Binding-site contacts:
Ligand atom O7 contacts residue GLU105 of chain 1.DA at 4.5 Å.
Ligand atom O7 contacts residue ASN60 of chain 1.DA at 3.1 Å (h-bond).
Ligand atom C8 contacts residue THR47 of chain 1.DA at 3.6 Å.
Ligand atom C2 contacts residue ASN60 of chain 1.DA at 2.5 Å.
Ligand atom O5 contacts residue ASN60 of chain 1.DA at 2.4 Å (h-bond).
Ligand atom C5 contacts residue ASN60 of chain 1.DA at 3.6 Å.
Ligand atom N2 contacts residue ASN60 of chain 1.DA at 2.8 Å (h-bond).
Ligand atom C7 contacts residue ASN60 of chain 1.DA at 3.2 Å.
Ligand atom C4 contacts residue ASN60 of chain 1.DA at 4.3 Å.
Ligand atom C1 contacts residue ASN60 of chain 1.DA at 1.4 Å.
Ligand atom O5 contacts residue THR103 of chain 1.DA at 4.3 Å.
Ligand atom C3 contacts residue ASN60 of chain 1.DA at 3.8 Å.
Ligand atom C8 contacts residue ASN60 of chain 1.DA at 4.3 Å.
Ligand atom O6 contacts residue GLU105 of chain 1.DA at 4.2 Å.
Ligand atom O7 contacts residue NAG1 of chain 1.LI at 3.8 Å.

Sequence of chain 1.DA:
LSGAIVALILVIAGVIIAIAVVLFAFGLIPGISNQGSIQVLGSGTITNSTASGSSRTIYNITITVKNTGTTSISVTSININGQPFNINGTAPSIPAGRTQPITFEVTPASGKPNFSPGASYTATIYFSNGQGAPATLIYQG

A small-molecule ligand and the protein it binds are described below.
Small molecule (SMILES): CC(=O)N[C@H]1[C@H](O[C@H]2[C@H](O)[C@@H](NC(C)=O)CO[C@@H]2CO)O[C@H](CO)[C@@H](O)[C@@H]1O